Sequence of chain 1.A:
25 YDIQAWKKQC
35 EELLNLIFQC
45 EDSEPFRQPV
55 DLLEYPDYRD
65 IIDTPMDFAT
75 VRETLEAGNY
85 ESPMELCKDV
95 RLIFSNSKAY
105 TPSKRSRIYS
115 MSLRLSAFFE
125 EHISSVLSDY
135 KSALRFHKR

Binding-site contacts:
Ligand atom C contacts residue CYS44 of chain 1.A at 3.2 Å (hydrophobic).
Ligand atom O contacts residue LEU119 of chain 1.A at 3.4 Å.
Ligand atom C6 contacts residue CYS44 of chain 1.A at 3.9 Å (hydrophobic).
Ligand atom C5 contacts residue CYS44 of chain 1.A at 4.5 Å (hydrophobic).
Ligand atom O contacts residue ASP46 of chain 1.A at 2.8 Å (salt-bridge).
Ligand atom C2 contacts residue PHE122 of chain 1.A at 3.3 Å (hydrophobic).
Ligand atom C3 contacts residue CYS44 of chain 1.A at 3.8 Å (hydrophobic).
Ligand atom N contacts residue ILE41 of chain 1.A at 3.8 Å.
Ligand atom C1 contacts residue PHE122 of chain 1.A at 3.6 Å (hydrophobic).
Ligand atom BR contacts residue PHE122 of chain 1.A at 4.1 Å.
Ligand atom C6 contacts residue ASP46 of chain 1.A at 3.5 Å.
Ligand atom C3 contacts residue PHE122 of chain 1.A at 3.4 Å (hydrophobic).
Ligand atom N contacts residue PHE122 of chain 1.A at 3.2 Å.
Ligand atom C4 contacts residue PHE122 of chain 1.A at 4.0 Å (hydrophobic).
Ligand atom C contacts residue ASP46 of chain 1.A at 3.5 Å.
Ligand atom C contacts residue PHE122 of chain 1.A at 4.3 Å (hydrophobic).
Ligand atom O contacts residue ARG118 of chain 1.A at 3.6 Å.
Ligand atom N contacts residue LEU119 of chain 1.A at 2.6 Å.
Ligand atom C4 contacts residue CYS44 of chain 1.A at 4.4 Å (hydrophobic).
Ligand atom C2 contacts residue LEU119 of chain 1.A at 3.1 Å (hydrophobic).
Ligand atom C contacts residue LEU119 of chain 1.A at 4.2 Å (hydrophobic).
Ligand atom C6 contacts residue ARG118 of chain 1.A at 4.4 Å.
Ligand atom N contacts residue CYS44 of chain 1.A at 3.4 Å.
Ligand atom C1 contacts residue CYS44 of chain 1.A at 3.1 Å (hydrophobic).
Ligand atom C1 contacts residue LEU119 of chain 1.A at 4.1 Å (hydrophobic).
Ligand atom C2 contacts residue CYS44 of chain 1.A at 3.1 Å (hydrophobic).
Ligand atom C contacts residue ARG118 of chain 1.A at 4.2 Å.
Ligand atom O contacts residue CYS44 of chain 1.A at 3.4 Å (h-bond).

A small-molecule ligand and the protein it binds are described below.
Small molecule (SMILES): N#Cc1cc(Br)ccc1O